Sequence of chain 1.C:
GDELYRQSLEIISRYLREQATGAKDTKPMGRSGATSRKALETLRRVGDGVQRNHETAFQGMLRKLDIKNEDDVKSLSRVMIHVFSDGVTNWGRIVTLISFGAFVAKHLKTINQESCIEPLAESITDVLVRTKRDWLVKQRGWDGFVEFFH

This protein binds this small molecule.
Small molecule (SMILES): Cc1cc(OCCCc2c(C(=O)O)[nH]c3cc(Cl)ccc23)cc(C)c1Cl

Binding-site contacts:
Ligand atom CAZ contacts residue THR96 of chain 1.C at 4.0 Å.
Ligand atom CAN contacts residue LEU97 of chain 1.C at 3.7 Å (hydrophobic).
Ligand atom CAG contacts residue PHE100 of chain 1.C at 3.9 Å (hydrophobic).
Ligand atom CAA contacts residue MET80 of chain 1.C at 3.9 Å (hydrophobic).
Ligand atom OAD contacts residue ARG93 of chain 1.C at 2.9 Å (salt-bridge).
Ligand atom CL2 contacts residue ALA57 of chain 1.C at 3.6 Å.
Ligand atom CAB contacts residue ILE124 of chain 1.C at 3.8 Å (hydrophobic).
Ligand atom CAS contacts residue PHE100 of chain 1.C at 3.4 Å (hydrophobic).
Ligand atom CAB contacts residue PHE100 of chain 1.C at 3.9 Å (hydrophobic).
Ligand atom CAB contacts residue LEU97 of chain 1.C at 4.1 Å (hydrophobic).
Ligand atom CAI contacts residue VAL83 of chain 1.C at 3.7 Å (hydrophobic).
Ligand atom CAQ contacts residue ARG93 of chain 1.C at 3.5 Å.
Ligand atom CAG contacts residue PHE58 of chain 1.C at 3.5 Å (hydrophobic).
Ligand atom CAI contacts residue MET80 of chain 1.C at 4.0 Å (hydrophobic).
Ligand atom CAM contacts residue PHE84 of chain 1.C at 3.7 Å (hydrophobic).
Ligand atom CAT contacts residue PHE58 of chain 1.C at 3.9 Å (hydrophobic).
Ligand atom CL2 contacts residue MET61 of chain 1.C at 3.4 Å.
Ligand atom CAJ contacts residue LEU97 of chain 1.C at 3.6 Å (hydrophobic).
Ligand atom CAM contacts residue VAL83 of chain 1.C at 3.4 Å (hydrophobic).
Ligand atom OAD contacts residue VAL83 of chain 1.C at 3.1 Å (h-bond).
Ligand atom CAV contacts residue PHE100 of chain 1.C at 3.7 Å (hydrophobic).
Ligand atom CAI contacts residue PHE100 of chain 1.C at 4.0 Å (hydrophobic).
Ligand atom CL2 contacts residue PHE58 of chain 1.C at 3.6 Å.
Ligand atom CAS contacts residue MET80 of chain 1.C at 4.0 Å (hydrophobic).
Ligand atom CAL contacts residue LEU97 of chain 1.C at 3.8 Å (hydrophobic).
Ligand atom CAM contacts residue LEU97 of chain 1.C at 3.4 Å (hydrophobic).
Ligand atom CAL contacts residue VAL83 of chain 1.C at 4.0 Å (hydrophobic).
Ligand atom CAV contacts residue MET80 of chain 1.C at 3.8 Å (hydrophobic).
Ligand atom CAJ contacts residue PHE100 of chain 1.C at 3.5 Å (hydrophobic).
Ligand atom CAN contacts residue ARG93 of chain 1.C at 3.9 Å.
Ligand atom OAP contacts residue LEU97 of chain 1.C at 3.7 Å.
Ligand atom CAL contacts residue PHE84 of chain 1.C at 3.4 Å (hydrophobic).
Ligand atom CAR contacts residue PHE100 of chain 1.C at 4.0 Å (hydrophobic).
Ligand atom CL1 contacts residue LEU76 of chain 1.C at 3.8 Å.
Ligand atom CAX contacts residue THR96 of chain 1.C at 4.1 Å.
Ligand atom OAC contacts residue ARG93 of chain 1.C at 2.9 Å (salt-bridge).
Ligand atom CAR contacts residue MET80 of chain 1.C at 3.8 Å (hydrophobic).
Ligand atom CAU contacts residue LEU97 of chain 1.C at 3.9 Å (hydrophobic).
Ligand atom CAB contacts residue GLY101 of chain 1.C at 3.5 Å.
Ligand atom CAU contacts residue PHE100 of chain 1.C at 3.8 Å (hydrophobic).